Sequence of chain 1.C:
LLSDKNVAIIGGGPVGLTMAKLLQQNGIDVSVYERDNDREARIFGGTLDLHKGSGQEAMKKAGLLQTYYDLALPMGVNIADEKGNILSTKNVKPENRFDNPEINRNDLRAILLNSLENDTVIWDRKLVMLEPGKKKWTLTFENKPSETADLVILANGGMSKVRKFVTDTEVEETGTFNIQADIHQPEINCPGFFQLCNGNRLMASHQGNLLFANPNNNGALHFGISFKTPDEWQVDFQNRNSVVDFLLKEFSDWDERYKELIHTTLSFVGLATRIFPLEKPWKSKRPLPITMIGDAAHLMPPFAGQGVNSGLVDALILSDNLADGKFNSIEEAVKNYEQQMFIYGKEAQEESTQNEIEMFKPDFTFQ

Binding-site contacts:
Ligand atom O21 contacts residue GLY246 of chain 1.C at 3.3 Å (h-bond).
Ligand atom C43 contacts residue PHE329 of chain 1.C at 3.3 Å (hydrophobic).
Ligand atom C2 contacts residue PHE234 of chain 1.C at 3.6 Å (hydrophobic).
Ligand atom O12 contacts residue FAD1 of chain 1.O at 2.6 Å (h-bond).
Ligand atom C7 contacts residue PHE329 of chain 1.C at 3.3 Å (hydrophobic).
Ligand atom I7 contacts residue PHE329 of chain 1.C at 3.7 Å.
Ligand atom O10 contacts residue GLY331 of chain 1.C at 3.1 Å.
Ligand atom O21 contacts residue ALA235 of chain 1.C at 3.9 Å.
Ligand atom C42 contacts residue SER248 of chain 1.C at 3.4 Å.
Ligand atom C10 contacts residue GLY331 of chain 1.C at 3.5 Å.
Ligand atom C11 contacts residue GLY331 of chain 1.C at 3.5 Å.
Ligand atom O11 contacts residue GLY331 of chain 1.C at 3.5 Å.
Ligand atom C3 contacts residue PHE234 of chain 1.C at 3.6 Å (hydrophobic).
Ligand atom O12 contacts residue ARG223 of chain 1.C at 3.8 Å.
Ligand atom O3 contacts residue GLN202 of chain 1.C at 3.3 Å (h-bond).
Ligand atom C5A contacts residue PRO328 of chain 1.C at 3.4 Å (hydrophobic).
Ligand atom C21 contacts residue PHE234 of chain 1.C at 3.8 Å (hydrophobic).
Ligand atom O21 contacts residue PHE245 of chain 1.C at 3.7 Å.
Ligand atom C42 contacts residue GLN202 of chain 1.C at 3.1 Å.
Ligand atom O3 contacts residue PHE234 of chain 1.C at 3.7 Å.
Ligand atom C61 contacts residue PHE329 of chain 1.C at 3.5 Å (hydrophobic).
Ligand atom C43 contacts residue PRO328 of chain 1.C at 3.2 Å (hydrophobic).
Ligand atom I7 contacts residue MET385 of chain 1.C at 3.7 Å.
Ligand atom C4 contacts residue PHE234 of chain 1.C at 3.6 Å (hydrophobic).
Ligand atom C1A contacts residue GLY331 of chain 1.C at 3.6 Å.
Ligand atom C6 contacts residue PHE234 of chain 1.C at 3.9 Å (hydrophobic).
Ligand atom O11 contacts residue FAD1 of chain 1.O at 4.0 Å.
Ligand atom C8 contacts residue PHE329 of chain 1.C at 3.8 Å (hydrophobic).
Ligand atom O21 contacts residue HIS244 of chain 1.C at 3.5 Å (h-bond).
Ligand atom O1 contacts residue ARG223 of chain 1.C at 3.1 Å (salt-bridge).
Ligand atom O3 contacts residue GLY246 of chain 1.C at 3.2 Å.
Ligand atom N21 contacts residue ASN236 of chain 1.C at 3.8 Å.
Ligand atom O1C contacts residue FAD1 of chain 1.O at 3.0 Å (h-bond).
Ligand atom C42 contacts residue PHE234 of chain 1.C at 3.8 Å (hydrophobic).
Ligand atom C5 contacts residue PHE234 of chain 1.C at 3.8 Å (hydrophobic).
Ligand atom C41 contacts residue PRO328 of chain 1.C at 3.4 Å (hydrophobic).
Ligand atom C5 contacts residue PRO328 of chain 1.C at 3.5 Å (hydrophobic).
Ligand atom O21 contacts residue PHE234 of chain 1.C at 3.0 Å (h-bond).
Ligand atom C12 contacts residue FAD1 of chain 1.O at 3.4 Å.
Ligand atom C42 contacts residue ASN200 of chain 1.C at 3.9 Å.

The protein below binds the small molecule below.
Small molecule (SMILES): CN(C)[C@@H]1C(O)=C(C(N)=O)C(=O)[C@@]2(O)C(O)=C3C(=O)c4c(O)ccc(I)c4C[C@H]3C[C@@H]12